Binding-site contacts:
Ligand atom CAW contacts residue TYR61 of chain 1.C at 3.6 Å (hydrophobic).
Ligand atom CAG contacts residue VAL57 of chain 1.C at 3.8 Å (hydrophobic).
Ligand atom CAM contacts residue LEU64 of chain 1.C at 3.6 Å (hydrophobic).
Ligand atom CAX contacts residue VAL168 of chain 1.C at 3.6 Å (hydrophobic).
Ligand atom CAL contacts residue LEU200 of chain 1.C at 3.5 Å (hydrophobic).
Ligand atom CAA contacts residue TYR176 of chain 1.C at 3.3 Å (hydrophobic).
Ligand atom CAD contacts residue VAL168 of chain 1.C at 3.8 Å (hydrophobic).
Ligand atom CAE contacts residue VAL164 of chain 1.C at 3.6 Å (hydrophobic).
Ligand atom CAJ contacts residue TYR61 of chain 1.C at 3.4 Å (hydrophobic).
Ligand atom CBA contacts residue SER280 of chain 1.C at 3.8 Å.
Ligand atom CAF contacts residue TYR61 of chain 1.C at 3.7 Å (hydrophobic).
Ligand atom CAK contacts residue ALA165 of chain 1.C at 3.6 Å (hydrophobic).
Ligand atom CBF contacts residue VAL164 of chain 1.C at 3.5 Å (hydrophobic).
Ligand atom NAU contacts residue PHE42 of chain 1.C at 3.8 Å.
Ligand atom OAB contacts residue SER280 of chain 1.C at 2.8 Å (h-bond).
Ligand atom CAK contacts residue VAL168 of chain 1.C at 3.6 Å (hydrophobic).
Ligand atom CAH contacts residue VAL168 of chain 1.C at 3.8 Å (hydrophobic).
Ligand atom CAY contacts residue LEU200 of chain 1.C at 3.4 Å (hydrophobic).
Ligand atom CAI contacts residue TYR61 of chain 1.C at 3.9 Å (hydrophobic).
Ligand atom CAR contacts residue LEU172 of chain 1.C at 3.6 Å (hydrophobic).
Ligand atom CAI contacts residue PHE42 of chain 1.C at 3.7 Å (hydrophobic).
Ligand atom CAQ contacts residue PHE42 of chain 1.C at 3.7 Å (hydrophobic).
Ligand atom OAB contacts residue GLN284 of chain 1.C at 3.3 Å (h-bond).
Ligand atom CAF contacts residue VAL57 of chain 1.C at 3.8 Å (hydrophobic).
Ligand atom CAP contacts residue ASP68 of chain 1.C at 3.6 Å.
Ligand atom CBC contacts residue LEU172 of chain 1.C at 3.6 Å (hydrophobic).
Ligand atom NAU contacts residue LEU200 of chain 1.C at 3.9 Å.
Ligand atom CAG contacts residue PHE279 of chain 1.C at 3.8 Å (hydrophobic).
Ligand atom CAH contacts residue TYR61 of chain 1.C at 3.5 Å (hydrophobic).
Ligand atom NBE contacts residue LEU172 of chain 1.C at 3.7 Å.
Ligand atom CAS contacts residue LEU200 of chain 1.C at 3.9 Å (hydrophobic).
Ligand atom CAG contacts residue ILE46 of chain 1.C at 3.6 Å (hydrophobic).
Ligand atom OAC contacts residue GLN201 of chain 1.C at 3.5 Å (h-bond).
Ligand atom OAB contacts residue PRO283 of chain 1.C at 3.8 Å.
Ligand atom CAO contacts residue TYR61 of chain 1.C at 3.9 Å (hydrophobic).
Ligand atom CAA contacts residue TYR267 of chain 1.C at 3.6 Å (hydrophobic).
Ligand atom OAC contacts residue VAL164 of chain 1.C at 2.9 Å (h-bond).
Ligand atom CBB contacts residue VAL164 of chain 1.C at 3.4 Å (hydrophobic).
Ligand atom NBE contacts residue LEU200 of chain 1.C at 3.5 Å.
Ligand atom CAJ contacts residue VAL168 of chain 1.C at 3.4 Å (hydrophobic).

Sequence of chain 1.C:
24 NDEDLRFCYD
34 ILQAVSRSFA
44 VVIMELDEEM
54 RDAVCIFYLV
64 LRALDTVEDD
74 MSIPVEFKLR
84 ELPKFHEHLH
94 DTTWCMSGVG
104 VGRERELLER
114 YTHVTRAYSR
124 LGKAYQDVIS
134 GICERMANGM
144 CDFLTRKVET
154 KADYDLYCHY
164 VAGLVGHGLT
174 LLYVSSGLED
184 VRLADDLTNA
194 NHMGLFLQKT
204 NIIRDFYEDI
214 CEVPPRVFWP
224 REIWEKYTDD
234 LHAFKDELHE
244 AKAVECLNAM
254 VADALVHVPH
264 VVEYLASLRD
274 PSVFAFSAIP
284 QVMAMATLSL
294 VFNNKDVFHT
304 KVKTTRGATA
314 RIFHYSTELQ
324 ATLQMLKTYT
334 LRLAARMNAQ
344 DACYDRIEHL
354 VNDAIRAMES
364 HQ

The small molecule below binds the protein below.
Small molecule (SMILES): CO[C@H]1CN(c2ccc(C#C[C@@]3(O)CN4CCC3CC4)c(Cc3ccccc3)n2)C[C@H]1O